A protein and the small-molecule ligand that binds it are described below.
Small molecule (SMILES): CC(=O)N[C@H]1[C@H](O[C@H]2[C@H](O)[C@@H](NC(C)=O)CO[C@@H]2CO)O[C@H](CO)[C@@H](O)[C@@H]1O

Binding-site contacts:
Ligand atom C5 contacts residue ASN361 of chain 1.E at 3.7 Å.
Ligand atom N2 contacts residue ASN361 of chain 1.E at 2.8 Å (h-bond).
Ligand atom C7 contacts residue ASN361 of chain 1.E at 3.3 Å.
Ligand atom C4 contacts residue ASN361 of chain 1.E at 4.2 Å.
Ligand atom O7 contacts residue GLY358 of chain 1.E at 4.0 Å.
Ligand atom C7 contacts residue GLY358 of chain 1.E at 4.5 Å.
Ligand atom O7 contacts residue ASN361 of chain 1.E at 3.5 Å (h-bond).
Ligand atom O7 contacts residue SER357 of chain 1.E at 4.3 Å.
Ligand atom C1 contacts residue ASN361 of chain 1.E at 1.5 Å.
Ligand atom C8 contacts residue SER357 of chain 1.E at 3.2 Å.
Ligand atom C8 contacts residue ASN361 of chain 1.E at 4.2 Å.
Ligand atom C2 contacts residue ASN361 of chain 1.E at 2.4 Å.
Ligand atom O5 contacts residue ASN361 of chain 1.E at 2.4 Å (h-bond).
Ligand atom C3 contacts residue ASN361 of chain 1.E at 3.7 Å.
Ligand atom C7 contacts residue SER357 of chain 1.E at 4.1 Å.
Ligand atom C8 contacts residue GLY358 of chain 1.E at 4.1 Å.

Sequence of chain 1.E:
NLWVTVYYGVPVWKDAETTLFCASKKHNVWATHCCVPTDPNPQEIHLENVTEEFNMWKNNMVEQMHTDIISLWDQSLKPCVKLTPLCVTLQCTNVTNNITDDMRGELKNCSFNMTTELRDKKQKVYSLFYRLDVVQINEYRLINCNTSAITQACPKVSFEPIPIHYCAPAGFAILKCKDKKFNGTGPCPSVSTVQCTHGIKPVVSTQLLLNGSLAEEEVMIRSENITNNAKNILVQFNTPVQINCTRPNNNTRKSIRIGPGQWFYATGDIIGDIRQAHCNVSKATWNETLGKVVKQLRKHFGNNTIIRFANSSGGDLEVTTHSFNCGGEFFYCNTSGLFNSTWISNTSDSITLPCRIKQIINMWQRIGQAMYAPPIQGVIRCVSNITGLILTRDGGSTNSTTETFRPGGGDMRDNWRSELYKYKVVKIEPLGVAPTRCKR